Binding-site contacts:
Ligand atom N2 contacts residue GLU275 of chain 1.A at 3.5 Å (salt-bridge).
Ligand atom N2 contacts residue ASN279 of chain 1.A at 2.9 Å (h-bond).
Ligand atom O6 contacts residue THR333 of chain 1.A at 3.8 Å.
Ligand atom O5 contacts residue ASN279 of chain 1.A at 2.4 Å (h-bond).
Ligand atom C8 contacts residue GLU275 of chain 1.A at 3.2 Å.
Ligand atom C6 contacts residue TYR334 of chain 1.A at 3.5 Å (hydrophobic).
Ligand atom O7 contacts residue GLU275 of chain 1.A at 3.0 Å (salt-bridge).
Ligand atom C5 contacts residue TYR334 of chain 1.A at 4.1 Å (hydrophobic).
Ligand atom C8 contacts residue SER340 of chain 1.A at 3.9 Å.
Ligand atom C2 contacts residue ASN279 of chain 1.A at 2.5 Å.
Ligand atom C2 contacts residue GLU275 of chain 1.A at 4.0 Å.
Ligand atom C5 contacts residue ASN279 of chain 1.A at 3.7 Å.
Ligand atom O5 contacts residue TYR334 of chain 1.A at 3.8 Å.
Ligand atom C4 contacts residue ASN279 of chain 1.A at 4.2 Å.
Ligand atom C3 contacts residue ASN279 of chain 1.A at 3.8 Å.
Ligand atom C1 contacts residue ASN279 of chain 1.A at 1.4 Å.
Ligand atom C1 contacts residue GLU275 of chain 1.A at 3.4 Å.
Ligand atom C7 contacts residue GLU275 of chain 1.A at 3.0 Å.
Ligand atom O7 contacts residue ASN279 of chain 1.A at 3.9 Å.
Ligand atom C7 contacts residue ASN279 of chain 1.A at 3.6 Å.

Sequence of chain 1.A:
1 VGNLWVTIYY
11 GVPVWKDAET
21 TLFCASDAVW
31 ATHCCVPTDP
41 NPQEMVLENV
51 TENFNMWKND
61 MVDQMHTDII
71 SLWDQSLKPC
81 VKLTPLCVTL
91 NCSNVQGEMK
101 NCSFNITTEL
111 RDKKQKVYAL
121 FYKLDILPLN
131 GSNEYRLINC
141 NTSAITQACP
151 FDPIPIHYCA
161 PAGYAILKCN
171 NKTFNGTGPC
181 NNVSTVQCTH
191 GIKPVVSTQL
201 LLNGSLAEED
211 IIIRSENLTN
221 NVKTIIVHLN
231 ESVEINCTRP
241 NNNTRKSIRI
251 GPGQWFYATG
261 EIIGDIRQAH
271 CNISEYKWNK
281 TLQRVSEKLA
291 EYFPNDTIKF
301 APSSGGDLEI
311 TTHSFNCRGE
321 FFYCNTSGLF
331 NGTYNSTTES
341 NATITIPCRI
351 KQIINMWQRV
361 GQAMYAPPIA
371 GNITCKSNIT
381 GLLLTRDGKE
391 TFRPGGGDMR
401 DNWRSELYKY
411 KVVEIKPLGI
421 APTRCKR

This small molecule binds to this protein.
Small molecule (SMILES): CC(=O)N[C@@H]1[C@@H](O)[C@H](O)[C@@H](CO)O[C@H]1O